Sequence of chain 1.A:
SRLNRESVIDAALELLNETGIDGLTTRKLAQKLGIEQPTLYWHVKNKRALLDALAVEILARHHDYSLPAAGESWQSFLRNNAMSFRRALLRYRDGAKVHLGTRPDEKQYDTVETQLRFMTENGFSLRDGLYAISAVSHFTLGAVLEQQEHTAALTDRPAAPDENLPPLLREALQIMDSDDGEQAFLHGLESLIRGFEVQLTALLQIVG

The small molecule below binds the protein below.
Small molecule (SMILES): Cc1c2c(c(O)c3c(O)cccc13)C(=O)[C@]1(O)C(=O)C(C(N)=O)=C(O)[C@@H](N(C)C)[C@@H]1C2

Sequence of chain 2.A:
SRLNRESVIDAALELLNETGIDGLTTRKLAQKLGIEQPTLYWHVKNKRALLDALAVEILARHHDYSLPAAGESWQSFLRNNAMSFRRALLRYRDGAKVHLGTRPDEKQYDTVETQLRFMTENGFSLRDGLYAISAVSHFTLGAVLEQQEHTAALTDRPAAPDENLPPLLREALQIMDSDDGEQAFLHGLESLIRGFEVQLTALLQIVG

Binding-site contacts:
Ligand atom O10 contacts residue THR102 of chain 2.A at 3.5 Å (h-bond).
Ligand atom C43 contacts residue ASN81 of chain 2.A at 3.3 Å.
Ligand atom C12 contacts residue MG1 of chain 2.C at 3.0 Å.
Ligand atom O10 contacts residue ARG103 of chain 2.A at 3.4 Å (salt-bridge).
Ligand atom C10 contacts residue PRO104 of chain 2.A at 3.3 Å (hydrophobic).
Ligand atom C21 contacts residue GLN115 of chain 2.A at 3.8 Å.
Ligand atom O1C contacts residue PHE85 of chain 2.A at 3.4 Å.
Ligand atom O3 contacts residue HIS63 of chain 2.A at 2.7 Å (h-bond).
Ligand atom C1B contacts residue MG1 of chain 2.C at 3.5 Å.
Ligand atom O12 contacts residue MG1 of chain 2.C at 2.0 Å.
Ligand atom C21 contacts residue HIS63 of chain 2.A at 3.7 Å.
Ligand atom C1A contacts residue PRO104 of chain 2.A at 3.6 Å (hydrophobic).
Ligand atom C4 contacts residue ASN81 of chain 2.A at 3.7 Å.
Ligand atom O12 contacts residue HIS99 of chain 2.A at 2.9 Å (h-bond).
Ligand atom O21 contacts residue HIS63 of chain 2.A at 3.1 Å (h-bond).
Ligand atom C9 contacts residue PRO104 of chain 2.A at 3.8 Å (hydrophobic).
Ligand atom O3 contacts residue GLN115 of chain 2.A at 3.2 Å (h-bond).
Ligand atom O3 contacts residue ASN81 of chain 2.A at 2.8 Å (h-bond).
Ligand atom O11 contacts residue MG1 of chain 2.C at 2.0 Å.
Ligand atom C43 contacts residue PHE85 of chain 2.A at 3.5 Å (hydrophobic).
Ligand atom O10 contacts residue PRO104 of chain 2.A at 3.6 Å.
Ligand atom C4 contacts residue GLN115 of chain 2.A at 3.2 Å.
Ligand atom C42 contacts residue ASN81 of chain 2.A at 3.0 Å.
Ligand atom C9 contacts residue LEU173 of chain 1.A at 3.7 Å (hydrophobic).
Ligand atom O21 contacts residue THR111 of chain 2.A at 3.8 Å.
Ligand atom C11 contacts residue MG1 of chain 2.C at 3.1 Å.
Ligand atom C42 contacts residue ILE133 of chain 2.A at 3.7 Å (hydrophobic).
Ligand atom O1 contacts residue VAL112 of chain 2.A at 3.7 Å.
Ligand atom O21 contacts residue GLN115 of chain 2.A at 3.4 Å (h-bond).
Ligand atom C43 contacts residue SER137 of chain 2.A at 3.7 Å.
Ligand atom C9 contacts residue MET176 of chain 1.A at 3.0 Å (hydrophobic).
Ligand atom C5 contacts residue GLN115 of chain 2.A at 3.3 Å.
Ligand atom N4 contacts residue ASN81 of chain 2.A at 2.8 Å (h-bond).
Ligand atom C3 contacts residue GLN115 of chain 2.A at 3.5 Å.
Ligand atom C5 contacts residue ILE133 of chain 2.A at 3.8 Å (hydrophobic).
Ligand atom C41 contacts residue SER137 of chain 2.A at 3.8 Å.
Ligand atom C42 contacts residue SER137 of chain 2.A at 3.5 Å.
Ligand atom C8 contacts residue MET176 of chain 1.A at 3.4 Å (hydrophobic).
Ligand atom O21 contacts residue SER66 of chain 2.A at 3.5 Å.
Ligand atom C3 contacts residue HIS63 of chain 2.A at 3.7 Å.